Sequence of chain 1.A:
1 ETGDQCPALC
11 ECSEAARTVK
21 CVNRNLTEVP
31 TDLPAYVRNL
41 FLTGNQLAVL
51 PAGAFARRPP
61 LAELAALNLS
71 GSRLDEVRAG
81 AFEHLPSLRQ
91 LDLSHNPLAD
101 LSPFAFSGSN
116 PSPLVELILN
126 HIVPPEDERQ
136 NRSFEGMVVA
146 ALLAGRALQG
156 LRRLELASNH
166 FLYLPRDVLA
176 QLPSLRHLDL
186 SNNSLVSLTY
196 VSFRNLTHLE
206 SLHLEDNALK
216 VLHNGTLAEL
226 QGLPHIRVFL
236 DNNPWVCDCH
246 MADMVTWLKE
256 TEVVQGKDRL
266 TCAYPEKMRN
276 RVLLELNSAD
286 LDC

Binding-site contacts:
Ligand atom O5 contacts residue SER163 of chain 1.A at 4.0 Å.
Ligand atom O6 contacts residue SER163 of chain 1.A at 3.9 Å.
Ligand atom O4 contacts residue HIS126 of chain 1.A at 4.1 Å.
Ligand atom O7 contacts residue HIS126 of chain 1.A at 3.7 Å.
Ligand atom N2 contacts residue SER163 of chain 1.A at 3.9 Å.
Ligand atom O5 contacts residue ASN187 of chain 1.A at 2.3 Å (h-bond).
Ligand atom C6 contacts residue HIS165 of chain 1.A at 3.4 Å.
Ligand atom N2 contacts residue ASN187 of chain 1.A at 2.9 Å (h-bond).
Ligand atom C3 contacts residue ASN187 of chain 1.A at 3.9 Å.
Ligand atom O3 contacts residue HIS126 of chain 1.A at 3.3 Å (h-bond).
Ligand atom C2 contacts residue HIS126 of chain 1.A at 4.2 Å.
Ligand atom C7 contacts residue SER163 of chain 1.A at 3.9 Å.
Ligand atom C3 contacts residue HIS126 of chain 1.A at 4.1 Å.
Ligand atom O7 contacts residue SER163 of chain 1.A at 3.6 Å (h-bond).
Ligand atom C5 contacts residue ASN187 of chain 1.A at 3.6 Å.
Ligand atom O7 contacts residue ASN187 of chain 1.A at 4.2 Å.
Ligand atom C4 contacts residue HIS126 of chain 1.A at 3.8 Å.
Ligand atom C1 contacts residue ASN187 of chain 1.A at 1.5 Å.
Ligand atom C2 contacts residue ASN187 of chain 1.A at 2.5 Å.
Ligand atom C1 contacts residue SER163 of chain 1.A at 3.6 Å.
Ligand atom C2 contacts residue SER163 of chain 1.A at 3.6 Å.
Ligand atom O6 contacts residue HIS165 of chain 1.A at 2.9 Å (h-bond).
Ligand atom C7 contacts residue ASN187 of chain 1.A at 3.7 Å.
Ligand atom C4 contacts residue ASN187 of chain 1.A at 4.3 Å.

A protein and the small-molecule ligand that binds it are described below.
Small molecule (SMILES): CC(=O)N[C@@H]1[C@@H](O)[C@H](O)[C@@H](CO)O[C@H]1O